Sequence of chain 1.C:
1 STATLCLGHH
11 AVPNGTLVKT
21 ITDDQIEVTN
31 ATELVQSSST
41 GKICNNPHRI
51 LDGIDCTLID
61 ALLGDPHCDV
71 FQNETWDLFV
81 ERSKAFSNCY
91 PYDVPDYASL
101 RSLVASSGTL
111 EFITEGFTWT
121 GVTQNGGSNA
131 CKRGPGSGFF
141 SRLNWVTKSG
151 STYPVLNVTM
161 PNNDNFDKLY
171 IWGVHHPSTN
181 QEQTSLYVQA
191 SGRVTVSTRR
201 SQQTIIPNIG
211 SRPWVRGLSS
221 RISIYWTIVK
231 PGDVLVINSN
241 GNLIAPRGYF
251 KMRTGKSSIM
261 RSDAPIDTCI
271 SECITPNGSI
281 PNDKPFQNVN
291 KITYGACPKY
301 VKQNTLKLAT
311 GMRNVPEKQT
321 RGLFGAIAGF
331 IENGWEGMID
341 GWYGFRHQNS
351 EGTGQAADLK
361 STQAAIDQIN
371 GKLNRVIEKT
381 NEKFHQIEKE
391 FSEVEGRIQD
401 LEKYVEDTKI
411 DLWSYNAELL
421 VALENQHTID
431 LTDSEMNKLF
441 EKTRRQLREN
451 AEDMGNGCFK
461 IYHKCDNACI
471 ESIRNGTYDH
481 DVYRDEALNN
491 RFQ

Sequence of chain 1.A:
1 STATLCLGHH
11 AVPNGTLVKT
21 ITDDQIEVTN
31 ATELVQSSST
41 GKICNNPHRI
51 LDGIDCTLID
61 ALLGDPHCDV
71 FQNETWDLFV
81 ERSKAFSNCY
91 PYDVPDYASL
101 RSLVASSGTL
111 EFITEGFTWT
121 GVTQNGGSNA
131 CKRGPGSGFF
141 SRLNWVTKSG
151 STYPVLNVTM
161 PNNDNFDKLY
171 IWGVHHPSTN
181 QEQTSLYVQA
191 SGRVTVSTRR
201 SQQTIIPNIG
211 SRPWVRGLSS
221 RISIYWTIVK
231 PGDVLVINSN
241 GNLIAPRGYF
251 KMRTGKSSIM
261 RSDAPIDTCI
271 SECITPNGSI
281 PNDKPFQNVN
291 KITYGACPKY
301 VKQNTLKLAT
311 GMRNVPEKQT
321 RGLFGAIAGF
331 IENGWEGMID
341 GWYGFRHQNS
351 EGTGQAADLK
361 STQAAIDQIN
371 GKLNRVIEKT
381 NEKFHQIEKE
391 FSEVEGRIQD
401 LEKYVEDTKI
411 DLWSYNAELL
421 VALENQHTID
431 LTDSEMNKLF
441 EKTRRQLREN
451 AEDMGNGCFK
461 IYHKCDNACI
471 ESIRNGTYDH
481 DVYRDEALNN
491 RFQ

Sequence of chain 1.O:
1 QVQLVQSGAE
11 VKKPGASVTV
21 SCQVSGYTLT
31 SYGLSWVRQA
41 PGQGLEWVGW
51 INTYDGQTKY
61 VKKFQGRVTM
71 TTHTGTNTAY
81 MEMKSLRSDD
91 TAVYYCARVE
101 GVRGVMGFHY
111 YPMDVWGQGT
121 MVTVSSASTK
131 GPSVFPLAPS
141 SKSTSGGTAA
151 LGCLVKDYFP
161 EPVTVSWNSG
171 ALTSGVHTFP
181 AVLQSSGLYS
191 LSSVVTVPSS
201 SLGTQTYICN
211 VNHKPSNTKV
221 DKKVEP

Binding-site contacts:
Ligand atom C1 contacts residue SER211 of chain 1.C at 3.6 Å.
Ligand atom O5 contacts residue TRP214 of chain 1.C at 4.3 Å.
Ligand atom O2 contacts residue TRP214 of chain 1.C at 3.0 Å.
Ligand atom C4 contacts residue GLN3 of chain 1.O at 4.2 Å.
Ligand atom C5 contacts residue TRP214 of chain 1.C at 3.6 Å (hydrophobic).
Ligand atom N2 contacts residue ASN157 of chain 1.A at 2.9 Å (h-bond).
Ligand atom O7 contacts residue TRP214 of chain 1.C at 4.1 Å.
Ligand atom O5 contacts residue ASN157 of chain 1.A at 2.4 Å (h-bond).
Ligand atom C7 contacts residue SER211 of chain 1.C at 4.5 Å.
Ligand atom O6 contacts residue THR159 of chain 1.A at 3.5 Å.
Ligand atom C6 contacts residue THR159 of chain 1.A at 3.3 Å.
Ligand atom C8 contacts residue SER211 of chain 1.C at 3.5 Å.
Ligand atom O6 contacts residue GLN3 of chain 1.O at 3.4 Å (h-bond).
Ligand atom C6 contacts residue GLN3 of chain 1.O at 4.3 Å.
Ligand atom O4 contacts residue SER25 of chain 1.O at 4.4 Å.
Ligand atom O4 contacts residue TRP214 of chain 1.C at 3.9 Å.
Ligand atom C6 contacts residue TRP214 of chain 1.C at 3.5 Å (hydrophobic).
Ligand atom C7 contacts residue TRP214 of chain 1.C at 3.5 Å (hydrophobic).
Ligand atom C8 contacts residue SER219 of chain 1.C at 3.6 Å.
Ligand atom C5 contacts residue ASN157 of chain 1.A at 3.7 Å.
Ligand atom C7 contacts residue ASN157 of chain 1.A at 3.7 Å.
Ligand atom C2 contacts residue SER211 of chain 1.C at 3.8 Å.
Ligand atom C3 contacts residue SER211 of chain 1.C at 4.0 Å.
Ligand atom C3 contacts residue ASN157 of chain 1.A at 3.8 Å.
Ligand atom N2 contacts residue TRP214 of chain 1.C at 3.2 Å.
Ligand atom C8 contacts residue TRP214 of chain 1.C at 3.9 Å (hydrophobic).
Ligand atom O7 contacts residue ASN157 of chain 1.A at 3.7 Å.
Ligand atom O4 contacts residue GLN3 of chain 1.O at 2.9 Å (h-bond).
Ligand atom C6 contacts residue VAL158 of chain 1.A at 4.3 Å (hydrophobic).
Ligand atom N2 contacts residue SER211 of chain 1.C at 3.4 Å (h-bond).
Ligand atom C1 contacts residue ASN157 of chain 1.A at 1.4 Å.
Ligand atom O6 contacts residue TRP214 of chain 1.C at 3.9 Å.
Ligand atom C2 contacts residue TRP214 of chain 1.C at 4.3 Å (hydrophobic).
Ligand atom C2 contacts residue TRP214 of chain 1.C at 4.4 Å (hydrophobic).
Ligand atom C2 contacts residue ASN157 of chain 1.A at 2.4 Å.
Ligand atom C4 contacts residue ASN157 of chain 1.A at 4.2 Å.
Ligand atom O3 contacts residue GLN1 of chain 1.O at 4.1 Å.
Ligand atom O5 contacts residue VAL158 of chain 1.A at 4.3 Å.

The small molecule below binds the protein below.
Small molecule (SMILES): CC(=O)N[C@H]1[C@H](O[C@H]2[C@H](O)[C@@H](NC(C)=O)CO[C@@H]2CO)O[C@H](CO)[C@@H](O[C@@H]2O[C@H](CO[C@H]3O[C@H](CO)[C@@H](O)[C@H](O)[C@@H]3O)[C@@H](O)[C@H](O[C@H]3O[C@H](CO)[C@@H](O)[C@H](O)[C@@H]3O[C@H]3O[C@H](CO)[C@@H](O)[C@H](O)[C@@H]3O)[C@@H]2O)[C@@H]1O